The protein below binds the small molecule below.
Small molecule (SMILES): OC[C@H]1O[C@@H](O[C@H]2[C@H](O)[C@@H](O)[C@H](O)O[C@@H]2CO)[C@H](O)[C@@H](O)[C@H]1O

Binding-site contacts:
Ligand atom C4 contacts residue TYR76 of chain 1.C at 3.7 Å (hydrophobic).
Ligand atom C6 contacts residue HIS42 of chain 1.C at 3.7 Å.
Ligand atom C4 contacts residue HIS42 of chain 1.C at 3.7 Å.
Ligand atom C3 contacts residue GLU23 of chain 1.C at 3.5 Å.
Ligand atom O6 contacts residue LYS37 of chain 1.C at 3.8 Å.
Ligand atom C2 contacts residue TYR76 of chain 1.C at 3.5 Å (hydrophobic).
Ligand atom O4 contacts residue HIS42 of chain 1.C at 2.8 Å (h-bond).
Ligand atom C1 contacts residue TRP5 of chain 1.C at 3.8 Å (hydrophobic).
Ligand atom O6 contacts residue TYR31 of chain 1.C at 3.8 Å.
Ligand atom C5 contacts residue TYR76 of chain 1.C at 4.0 Å (hydrophobic).
Ligand atom C2 contacts residue TYR31 of chain 1.C at 3.9 Å (hydrophobic).
Ligand atom C3 contacts residue TYR86 of chain 1.C at 3.9 Å (hydrophobic).
Ligand atom O4 contacts residue TYR33 of chain 1.C at 3.6 Å (h-bond).
Ligand atom O3 contacts residue GLU23 of chain 1.C at 2.6 Å (salt-bridge).
Ligand atom C5 contacts residue TRP88 of chain 1.C at 3.9 Å (hydrophobic).
Ligand atom C6 contacts residue TRP88 of chain 1.C at 3.7 Å (hydrophobic).
Ligand atom C3 contacts residue TRP88 of chain 1.C at 3.9 Å (hydrophobic).
Ligand atom C1 contacts residue TYR76 of chain 1.C at 3.8 Å (hydrophobic).
Ligand atom O2 contacts residue TYR31 of chain 1.C at 3.2 Å.
Ligand atom O4 contacts residue TYR76 of chain 1.C at 3.8 Å.
Ligand atom O6 contacts residue GLU19 of chain 1.C at 2.8 Å (salt-bridge).
Ligand atom C6 contacts residue VAL40 of chain 1.C at 3.7 Å (hydrophobic).
Ligand atom O3 contacts residue LYS37 of chain 1.C at 3.0 Å (salt-bridge).
Ligand atom O5 contacts residue TYR33 of chain 1.C at 3.4 Å (h-bond).
Ligand atom O5 contacts residue TYR76 of chain 1.C at 3.3 Å (h-bond).
Ligand atom O3 contacts residue TRP88 of chain 1.C at 4.0 Å.
Ligand atom O2 contacts residue GLU23 of chain 1.C at 4.0 Å.
Ligand atom O2 contacts residue LYS37 of chain 1.C at 3.7 Å.
Ligand atom O6 contacts residue VAL40 of chain 1.C at 3.8 Å.
Ligand atom C4 contacts residue TRP88 of chain 1.C at 3.8 Å (hydrophobic).
Ligand atom O4 contacts residue TYR86 of chain 1.C at 3.6 Å.
Ligand atom C3 contacts residue TYR33 of chain 1.C at 3.7 Å (hydrophobic).
Ligand atom O3 contacts residue TRP5 of chain 1.C at 3.7 Å.
Ligand atom C6 contacts residue TYR31 of chain 1.C at 3.9 Å (hydrophobic).
Ligand atom C5 contacts residue TYR33 of chain 1.C at 3.9 Å (hydrophobic).
Ligand atom O3 contacts residue TYR31 of chain 1.C at 3.7 Å.
Ligand atom O4 contacts residue TYR76 of chain 1.C at 2.7 Å (h-bond).
Ligand atom O6 contacts residue TYR33 of chain 1.C at 4.0 Å.
Ligand atom O3 contacts residue TYR86 of chain 1.C at 2.7 Å (h-bond).
Ligand atom C6 contacts residue GLU19 of chain 1.C at 3.6 Å.

Sequence of chain 1.C:
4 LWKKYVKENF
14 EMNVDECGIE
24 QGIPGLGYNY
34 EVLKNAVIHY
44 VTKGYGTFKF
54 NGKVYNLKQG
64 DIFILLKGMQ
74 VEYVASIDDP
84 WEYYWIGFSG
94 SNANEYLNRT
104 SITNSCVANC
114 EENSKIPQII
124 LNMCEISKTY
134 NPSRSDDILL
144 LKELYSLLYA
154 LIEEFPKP